A protein and the small-molecule ligand that binds it are described below.
Small molecule (SMILES): CC(=O)N[C@@H]1[C@@H](O)[C@H](O)[C@@H](CO)O[C@H]1O

Binding-site contacts:
Ligand atom C8 contacts residue GLY69 of chain 1.A at 3.9 Å.
Ligand atom C5 contacts residue ASN70 of chain 1.A at 3.5 Å.
Ligand atom C3 contacts residue ASN70 of chain 1.A at 4.0 Å.
Ligand atom O6 contacts residue ASN70 of chain 1.A at 4.5 Å.
Ligand atom C4 contacts residue ASN70 of chain 1.A at 4.3 Å.
Ligand atom C2 contacts residue ASN70 of chain 1.A at 2.8 Å.
Ligand atom N2 contacts residue GLY69 of chain 1.A at 4.1 Å.
Ligand atom C7 contacts residue ASN70 of chain 1.A at 4.1 Å.
Ligand atom C8 contacts residue ASN70 of chain 1.A at 4.0 Å.
Ligand atom N2 contacts residue ASN70 of chain 1.A at 3.3 Å (h-bond).
Ligand atom C7 contacts residue GLY69 of chain 1.A at 4.3 Å.
Ligand atom O5 contacts residue ASN70 of chain 1.A at 2.3 Å (h-bond).
Ligand atom C1 contacts residue ASN70 of chain 1.A at 1.5 Å.

Sequence of chain 1.A:
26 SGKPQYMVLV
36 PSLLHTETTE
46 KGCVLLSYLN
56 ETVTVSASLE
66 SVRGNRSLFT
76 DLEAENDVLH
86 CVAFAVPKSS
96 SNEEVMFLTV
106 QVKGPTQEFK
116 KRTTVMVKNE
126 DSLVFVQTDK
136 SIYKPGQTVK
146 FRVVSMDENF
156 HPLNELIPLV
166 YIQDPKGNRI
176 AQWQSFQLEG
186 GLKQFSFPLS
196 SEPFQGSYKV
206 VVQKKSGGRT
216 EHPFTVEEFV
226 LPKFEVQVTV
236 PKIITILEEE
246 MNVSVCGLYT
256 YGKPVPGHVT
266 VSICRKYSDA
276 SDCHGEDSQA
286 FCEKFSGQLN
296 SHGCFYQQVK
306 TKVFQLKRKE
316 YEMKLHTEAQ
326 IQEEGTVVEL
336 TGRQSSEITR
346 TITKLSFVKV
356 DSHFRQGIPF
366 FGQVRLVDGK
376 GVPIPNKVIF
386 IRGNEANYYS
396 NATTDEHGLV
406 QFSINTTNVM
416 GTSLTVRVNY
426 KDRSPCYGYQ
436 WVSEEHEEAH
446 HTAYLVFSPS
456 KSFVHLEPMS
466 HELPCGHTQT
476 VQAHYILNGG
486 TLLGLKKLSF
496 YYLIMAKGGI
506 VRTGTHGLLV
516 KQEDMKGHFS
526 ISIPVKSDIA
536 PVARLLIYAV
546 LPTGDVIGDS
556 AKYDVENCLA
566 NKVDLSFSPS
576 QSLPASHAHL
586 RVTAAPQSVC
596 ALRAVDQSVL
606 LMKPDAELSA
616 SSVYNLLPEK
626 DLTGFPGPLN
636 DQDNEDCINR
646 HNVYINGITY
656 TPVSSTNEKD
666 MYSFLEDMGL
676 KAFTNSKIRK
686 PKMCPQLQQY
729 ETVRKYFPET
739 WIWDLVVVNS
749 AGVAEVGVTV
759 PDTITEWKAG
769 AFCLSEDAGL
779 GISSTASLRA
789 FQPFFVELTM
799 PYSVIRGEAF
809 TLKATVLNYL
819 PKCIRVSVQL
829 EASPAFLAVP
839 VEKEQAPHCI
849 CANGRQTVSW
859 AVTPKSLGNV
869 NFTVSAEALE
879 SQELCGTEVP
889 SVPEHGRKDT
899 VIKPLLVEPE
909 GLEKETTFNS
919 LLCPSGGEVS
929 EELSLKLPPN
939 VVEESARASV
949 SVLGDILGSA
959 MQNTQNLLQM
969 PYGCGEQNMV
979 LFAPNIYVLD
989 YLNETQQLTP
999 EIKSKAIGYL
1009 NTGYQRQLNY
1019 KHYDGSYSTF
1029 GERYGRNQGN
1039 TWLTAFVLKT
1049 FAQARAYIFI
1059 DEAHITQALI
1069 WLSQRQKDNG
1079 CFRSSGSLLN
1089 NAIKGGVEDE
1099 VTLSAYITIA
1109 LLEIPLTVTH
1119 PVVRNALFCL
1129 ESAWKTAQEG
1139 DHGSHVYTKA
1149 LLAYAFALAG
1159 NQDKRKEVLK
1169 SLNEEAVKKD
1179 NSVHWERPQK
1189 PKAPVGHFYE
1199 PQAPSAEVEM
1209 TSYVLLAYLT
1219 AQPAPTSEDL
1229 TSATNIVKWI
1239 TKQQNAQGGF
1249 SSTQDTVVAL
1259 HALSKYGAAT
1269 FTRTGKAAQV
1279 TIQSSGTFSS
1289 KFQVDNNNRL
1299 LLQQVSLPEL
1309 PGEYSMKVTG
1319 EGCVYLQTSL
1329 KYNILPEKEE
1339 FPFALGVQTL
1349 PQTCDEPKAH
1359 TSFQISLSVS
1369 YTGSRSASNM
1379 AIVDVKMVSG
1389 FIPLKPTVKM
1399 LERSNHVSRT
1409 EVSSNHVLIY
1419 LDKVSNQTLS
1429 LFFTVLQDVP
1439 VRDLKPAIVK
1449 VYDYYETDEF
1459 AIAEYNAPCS